Binding-site contacts:
Ligand atom C1 contacts residue ASN65 of chain 3.A at 1.4 Å.
Ligand atom O5 contacts residue ASN65 of chain 3.A at 2.4 Å (h-bond).
Ligand atom O7 contacts residue ASN65 of chain 3.A at 3.7 Å.
Ligand atom C7 contacts residue ASN65 of chain 3.A at 3.4 Å.
Ligand atom C3 contacts residue TRP357 of chain 3.A at 3.7 Å (hydrophobic).
Ligand atom C4 contacts residue ASN65 of chain 3.A at 4.2 Å.
Ligand atom C5 contacts residue ASN65 of chain 3.A at 3.6 Å.
Ligand atom C7 contacts residue TRP357 of chain 3.A at 4.1 Å (hydrophobic).
Ligand atom O4 contacts residue TRP357 of chain 3.A at 4.0 Å.
Ligand atom C5 contacts residue TRP357 of chain 3.A at 4.1 Å (hydrophobic).
Ligand atom C1 contacts residue TRP357 of chain 3.A at 3.7 Å (hydrophobic).
Ligand atom C4 contacts residue TRP357 of chain 3.A at 4.3 Å (hydrophobic).
Ligand atom C2 contacts residue ASN65 of chain 3.A at 2.4 Å.
Ligand atom N2 contacts residue TRP357 of chain 3.A at 3.5 Å (h-bond).
Ligand atom O5 contacts residue TRP357 of chain 3.A at 4.4 Å.
Ligand atom N2 contacts residue ASN65 of chain 3.A at 2.8 Å (h-bond).
Ligand atom C8 contacts residue TRP357 of chain 3.A at 3.7 Å (hydrophobic).
Ligand atom C2 contacts residue TRP357 of chain 3.A at 4.0 Å (hydrophobic).
Ligand atom O3 contacts residue TRP357 of chain 3.A at 4.1 Å.
Ligand atom C8 contacts residue ASN65 of chain 3.A at 4.4 Å.
Ligand atom C3 contacts residue ASN65 of chain 3.A at 3.7 Å.

Sequence of chain 3.A:
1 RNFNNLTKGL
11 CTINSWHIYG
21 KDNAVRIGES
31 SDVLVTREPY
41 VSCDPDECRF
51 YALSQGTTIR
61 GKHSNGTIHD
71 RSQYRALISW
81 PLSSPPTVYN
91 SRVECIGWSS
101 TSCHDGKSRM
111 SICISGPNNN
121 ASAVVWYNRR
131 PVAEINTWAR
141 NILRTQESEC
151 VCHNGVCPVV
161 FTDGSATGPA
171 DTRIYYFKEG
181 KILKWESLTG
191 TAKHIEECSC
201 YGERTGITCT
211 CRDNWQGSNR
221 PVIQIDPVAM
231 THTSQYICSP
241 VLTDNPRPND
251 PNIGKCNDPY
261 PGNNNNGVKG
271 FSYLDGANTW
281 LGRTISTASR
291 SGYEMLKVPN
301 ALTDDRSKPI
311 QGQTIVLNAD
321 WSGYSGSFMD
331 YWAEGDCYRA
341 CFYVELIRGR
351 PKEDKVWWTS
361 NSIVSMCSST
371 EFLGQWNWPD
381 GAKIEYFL

This small molecule binds to this protein.
Small molecule (SMILES): CC(=O)N[C@@H]1[C@@H](O)[C@H](O)[C@@H](CO)O[C@H]1O